Binding-site contacts:
Ligand atom C17 contacts residue LEU72 of chain 1.A at 3.6 Å (hydrophobic).
Ligand atom N8 contacts residue ARG83 of chain 1.A at 2.6 Å (salt-bridge).
Ligand atom C3 contacts residue MET76 of chain 1.A at 3.6 Å (hydrophobic).
Ligand atom O15 contacts residue MET226 of chain 1.A at 3.6 Å.
Ligand atom O10 contacts residue MET73 of chain 1.A at 3.2 Å.
Ligand atom C17 contacts residue MET73 of chain 1.A at 3.5 Å (hydrophobic).
Ligand atom C5 contacts residue LEU38 of chain 1.A at 3.5 Å (hydrophobic).
Ligand atom C8 contacts residue PHE95 of chain 1.A at 3.5 Å (hydrophobic).
Ligand atom F7B contacts residue MET76 of chain 1.A at 3.3 Å.
Ligand atom C12 contacts residue ASN36 of chain 1.A at 3.2 Å.
Ligand atom C20 contacts residue MET226 of chain 1.A at 3.3 Å (hydrophobic).
Ligand atom N9 contacts residue LEU35 of chain 1.A at 2.7 Å (h-bond).
Ligand atom C1 contacts residue LEU35 of chain 1.A at 3.3 Å (hydrophobic).
Ligand atom C1 contacts residue MET76 of chain 1.A at 3.6 Å (hydrophobic).
Ligand atom C4 contacts residue PHE95 of chain 1.A at 3.6 Å (hydrophobic).
Ligand atom C2 contacts residue MET76 of chain 1.A at 3.5 Å (hydrophobic).
Ligand atom C10 contacts residue LEU35 of chain 1.A at 3.7 Å (hydrophobic).
Ligand atom N8 contacts residue GLN42 of chain 1.A at 3.3 Å (h-bond).
Ligand atom C19 contacts residue MET226 of chain 1.A at 3.7 Å (hydrophobic).
Ligand atom O11 contacts residue ASN36 of chain 1.A at 2.5 Å (h-bond).
Ligand atom N8 contacts residue MET76 of chain 1.A at 3.6 Å.
Ligand atom C20 contacts residue ILE230 of chain 1.A at 3.6 Å (hydrophobic).
Ligand atom F7A contacts residue MET118 of chain 1.A at 3.6 Å.
Ligand atom C8 contacts residue GLN42 of chain 1.A at 3.6 Å.
Ligand atom O15 contacts residue PHE222 of chain 1.A at 3.6 Å.
Ligand atom F18 contacts residue LEU72 of chain 1.A at 3.7 Å.
Ligand atom C18 contacts residue LEU72 of chain 1.A at 3.5 Å (hydrophobic).
Ligand atom C11 contacts residue ASN36 of chain 1.A at 3.3 Å.
Ligand atom C6 contacts residue GLY39 of chain 1.A at 3.6 Å.
Ligand atom O14 contacts residue GLY39 of chain 1.A at 3.4 Å.
Ligand atom N8 contacts residue MET80 of chain 1.A at 3.4 Å.
Ligand atom C6 contacts residue LEU35 of chain 1.A at 3.0 Å (hydrophobic).
Ligand atom F7C contacts residue PHE95 of chain 1.A at 3.5 Å.
Ligand atom O11 contacts residue LEU35 of chain 1.A at 2.6 Å (h-bond).
Ligand atom F7B contacts residue VAL77 of chain 1.A at 3.0 Å.
Ligand atom C16 contacts residue MET73 of chain 1.A at 3.4 Å (hydrophobic).
Ligand atom O14 contacts residue LEU35 of chain 1.A at 3.4 Å (h-bond).
Ligand atom F18 contacts residue HIS205 of chain 1.A at 3.4 Å.
Ligand atom F7A contacts residue PHE95 of chain 1.A at 3.7 Å.
Ligand atom C13 contacts residue THR208 of chain 1.A at 3.4 Å.

This small molecule binds to this protein.
Small molecule (SMILES): C[C@](O)(CS(=O)(=O)c1ccc(F)cc1)C(=O)Nc1ccc(C#N)c(C(F)(F)F)c1

Sequence of chain 1.A:
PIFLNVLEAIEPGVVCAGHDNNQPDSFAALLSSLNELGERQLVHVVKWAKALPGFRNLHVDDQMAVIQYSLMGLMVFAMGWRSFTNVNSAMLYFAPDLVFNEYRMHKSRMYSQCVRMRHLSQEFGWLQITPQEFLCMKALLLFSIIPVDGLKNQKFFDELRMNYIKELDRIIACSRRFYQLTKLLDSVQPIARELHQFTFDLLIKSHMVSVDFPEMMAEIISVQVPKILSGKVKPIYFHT